Binding-site contacts:
Ligand atom O5 contacts residue ASN330 of chain 1.A at 3.9 Å.
Ligand atom O5 contacts residue THR326 of chain 1.A at 4.1 Å.
Ligand atom O5 contacts residue ASN135 of chain 1.A at 2.2 Å (h-bond).
Ligand atom O7 contacts residue ASN135 of chain 1.A at 2.7 Å.
Ligand atom O6 contacts residue ASN135 of chain 1.A at 4.0 Å.
Ligand atom C1 contacts residue ASN135 of chain 1.A at 1.4 Å.
Ligand atom C5 contacts residue THR326 of chain 1.A at 4.1 Å.
Ligand atom C3 contacts residue ASN330 of chain 1.A at 3.8 Å.
Ligand atom C2 contacts residue ASN330 of chain 1.A at 4.1 Å.
Ligand atom C3 contacts residue ASN135 of chain 1.A at 3.7 Å.
Ligand atom C6 contacts residue ALA327 of chain 1.A at 3.5 Å (hydrophobic).
Ligand atom O6 contacts residue ASN330 of chain 1.A at 4.3 Å.
Ligand atom C2 contacts residue ASN135 of chain 1.A at 2.4 Å.
Ligand atom C7 contacts residue ASN135 of chain 1.A at 3.2 Å.
Ligand atom C6 contacts residue ASN135 of chain 1.A at 4.3 Å.
Ligand atom C4 contacts residue ASN135 of chain 1.A at 4.1 Å.
Ligand atom O4 contacts residue ASN330 of chain 1.A at 4.5 Å.
Ligand atom C1 contacts residue THR326 of chain 1.A at 3.8 Å.
Ligand atom C1 contacts residue ASN330 of chain 1.A at 4.3 Å.
Ligand atom C8 contacts residue GLU323 of chain 1.A at 3.5 Å.
Ligand atom O3 contacts residue ASN330 of chain 1.A at 3.1 Å (h-bond).
Ligand atom C5 contacts residue ASN135 of chain 1.A at 3.4 Å.
Ligand atom N2 contacts residue ASN135 of chain 1.A at 3.0 Å (h-bond).
Ligand atom O6 contacts residue ALA327 of chain 1.A at 3.4 Å.
Ligand atom C4 contacts residue ASN330 of chain 1.A at 3.6 Å.

This small molecule binds to this protein.
Small molecule (SMILES): CC(=O)N[C@H]1[C@H](O[C@H]2[C@H](O)[C@@H](NC(C)=O)CO[C@@H]2CO)O[C@H](CO)[C@@H](O)[C@@H]1O[C@@H]1O[C@H](CO)[C@@H](O)[C@H](O)[C@@H]1O

Sequence of chain 1.A:
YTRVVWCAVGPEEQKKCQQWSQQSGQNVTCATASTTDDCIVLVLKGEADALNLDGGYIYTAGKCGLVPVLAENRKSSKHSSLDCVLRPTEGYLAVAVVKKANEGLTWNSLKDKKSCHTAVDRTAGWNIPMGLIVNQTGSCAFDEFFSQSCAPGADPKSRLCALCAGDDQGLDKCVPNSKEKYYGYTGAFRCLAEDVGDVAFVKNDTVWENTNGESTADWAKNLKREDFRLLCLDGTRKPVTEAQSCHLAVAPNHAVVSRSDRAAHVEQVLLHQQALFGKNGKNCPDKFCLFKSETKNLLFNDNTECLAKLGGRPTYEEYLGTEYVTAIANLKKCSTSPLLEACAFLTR